Binding-site contacts:
Ligand atom C19 contacts residue GLY61 of chain 1.A at 4.3 Å.
Ligand atom C17 contacts residue ASN170 of chain 1.A at 4.3 Å.
Ligand atom C20 contacts residue ASN64 of chain 1.A at 4.3 Å.
Ligand atom O9 contacts residue ARG177 of chain 1.A at 4.4 Å.
Ligand atom C15 contacts residue ASN170 of chain 1.A at 3.8 Å.
Ligand atom C11 contacts residue ASN170 of chain 1.A at 4.4 Å.
Ligand atom C13 contacts residue PRO60 of chain 1.A at 3.9 Å (hydrophobic).
Ligand atom C5 contacts residue GLU174 of chain 1.A at 3.8 Å.
Ligand atom C5 contacts residue PHE10 of chain 1.A at 4.3 Å (hydrophobic).
Ligand atom C18 contacts residue GLY61 of chain 1.A at 4.5 Å.
Ligand atom O7 contacts residue ILE9 of chain 1.A at 4.0 Å.
Ligand atom O25 contacts residue ASN64 of chain 1.A at 2.2 Å (h-bond).
Ligand atom C12 contacts residue PRO60 of chain 1.A at 4.5 Å (hydrophobic).
Ligand atom O9 contacts residue GLU174 of chain 1.A at 3.7 Å.
Ligand atom C18 contacts residue LEU167 of chain 1.A at 4.2 Å (hydrophobic).
Ligand atom C4 contacts residue PHE10 of chain 1.A at 4.2 Å (hydrophobic).
Ligand atom C16 contacts residue PRO60 of chain 1.A at 3.6 Å (hydrophobic).
Ligand atom C11 contacts residue GLU174 of chain 1.A at 4.0 Å.
Ligand atom C14 contacts residue ASN170 of chain 1.A at 3.9 Å.
Ligand atom C18 contacts residue ASN170 of chain 1.A at 4.3 Å.
Ligand atom C16 contacts residue GLY61 of chain 1.A at 3.9 Å.
Ligand atom C13 contacts residue PHE10 of chain 1.A at 3.5 Å (hydrophobic).
Ligand atom C11 contacts residue PHE10 of chain 1.A at 4.5 Å (hydrophobic).
Ligand atom O23 contacts residue ASN64 of chain 1.A at 4.1 Å.
Ligand atom C16 contacts residue LEU167 of chain 1.A at 3.8 Å (hydrophobic).
Ligand atom O25 contacts residue LEU167 of chain 1.A at 3.7 Å.
Ligand atom C19 contacts residue ASN64 of chain 1.A at 3.5 Å.
Ligand atom C4 contacts residue GLU174 of chain 1.A at 3.1 Å.
Ligand atom C3 contacts residue GLU174 of chain 1.A at 4.0 Å.
Ligand atom O25 contacts residue GLY61 of chain 1.A at 4.0 Å.
Ligand atom C13 contacts residue TYR171 of chain 1.A at 3.7 Å (hydrophobic).
Ligand atom O9 contacts residue PHE10 of chain 1.A at 4.2 Å.
Ligand atom C19 contacts residue LEU167 of chain 1.A at 4.4 Å (hydrophobic).

Sequence of chain 1.A:
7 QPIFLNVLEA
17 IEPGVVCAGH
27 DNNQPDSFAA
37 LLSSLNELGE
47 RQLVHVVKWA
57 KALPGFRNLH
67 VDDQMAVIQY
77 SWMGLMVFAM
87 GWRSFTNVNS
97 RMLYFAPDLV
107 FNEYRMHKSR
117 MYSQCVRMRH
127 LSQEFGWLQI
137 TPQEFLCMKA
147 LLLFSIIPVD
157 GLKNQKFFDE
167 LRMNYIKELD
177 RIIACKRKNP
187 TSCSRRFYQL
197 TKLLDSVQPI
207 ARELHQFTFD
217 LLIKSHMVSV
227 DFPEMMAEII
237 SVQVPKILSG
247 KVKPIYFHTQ

A small-molecule ligand and the protein it binds are described below.
Small molecule (SMILES): C[C@@H](Cc1ccc(O)c(O)c1)[C@@H](C)Cc1ccc(O)c(O)c1